Binding-site contacts:
Ligand atom C27 contacts residue LYS111 of chain 1.B at 3.8 Å.
Ligand atom C4 contacts residue TYR99 of chain 1.B at 3.8 Å (hydrophobic).
Ligand atom C21 contacts residue GLU109 of chain 1.B at 3.8 Å.
Ligand atom C24 contacts residue LYS111 of chain 1.B at 4.1 Å.
Ligand atom C11 contacts residue GLN98 of chain 1.B at 3.3 Å.
Ligand atom C1 contacts residue GLN98 of chain 1.B at 3.3 Å.
Ligand atom C12 contacts residue LEU41 of chain 1.B at 4.1 Å (hydrophobic).
Ligand atom C13 contacts residue ILE169 of chain 1.B at 4.1 Å (hydrophobic).
Ligand atom C6 contacts residue LEU41 of chain 1.B at 4.1 Å (hydrophobic).
Ligand atom O2 contacts residue GLU109 of chain 1.B at 3.4 Å.
Ligand atom C7 contacts residue GLN183 of chain 1.B at 3.5 Å.
Ligand atom C16 contacts residue ILE205 of chain 1.B at 3.7 Å (hydrophobic).
Ligand atom C3 contacts residue GLN98 of chain 1.B at 3.5 Å.
Ligand atom C18 contacts residue GLU109 of chain 1.B at 3.8 Å.
Ligand atom O1 contacts residue GLN98 of chain 1.B at 2.7 Å (h-bond).
Ligand atom O3 contacts residue LYS111 of chain 1.B at 3.3 Å.
Ligand atom C11 contacts residue PHE44 of chain 1.B at 3.9 Å (hydrophobic).
Ligand atom C2 contacts residue ASN167 of chain 1.B at 3.2 Å.
Ligand atom C4 contacts residue PHE44 of chain 1.B at 3.9 Å (hydrophobic).
Ligand atom C2 contacts residue GLN183 of chain 1.B at 3.9 Å.
Ligand atom C10 contacts residue PHE44 of chain 1.B at 3.7 Å (hydrophobic).
Ligand atom C28 contacts residue PHE15 of chain 1.B at 3.5 Å (hydrophobic).
Ligand atom C6 contacts residue ASN167 of chain 1.B at 3.6 Å.
Ligand atom O3 contacts residue PRO112 of chain 1.B at 3.3 Å.
Ligand atom C12 contacts residue ILE169 of chain 1.B at 4.0 Å (hydrophobic).
Ligand atom C10 contacts residue ARG102 of chain 1.B at 3.5 Å.
Ligand atom O2 contacts residue ILE205 of chain 1.B at 3.4 Å.
Ligand atom C28 contacts residue ILE208 of chain 1.B at 4.1 Å (hydrophobic).
Ligand atom C11 contacts residue ARG102 of chain 1.B at 4.0 Å.
Ligand atom C1 contacts residue PHE44 of chain 1.B at 4.1 Å (hydrophobic).
Ligand atom C23 contacts residue LEU179 of chain 1.B at 3.8 Å (hydrophobic).
Ligand atom C27 contacts residue PRO213 of chain 1.B at 3.9 Å (hydrophobic).
Ligand atom O3 contacts residue LYS110 of chain 1.B at 3.8 Å.
Ligand atom C10 contacts residue GLN98 of chain 1.B at 3.9 Å.
Ligand atom C21 contacts residue VAL215 of chain 1.B at 3.9 Å (hydrophobic).
Ligand atom C11 contacts residue TYR99 of chain 1.B at 3.6 Å (hydrophobic).
Ligand atom C21 contacts residue ILE205 of chain 1.B at 3.8 Å (hydrophobic).
Ligand atom C27 contacts residue LYS110 of chain 1.B at 3.6 Å.
Ligand atom C3 contacts residue TYR99 of chain 1.B at 3.6 Å (hydrophobic).
Ligand atom C18 contacts residue ILE205 of chain 1.B at 3.7 Å (hydrophobic).

A protein and the small-molecule ligand that binds it are described below.
Small molecule (SMILES): CC[C@H](C)CCC(=O)[C@@H](C)[C@H]1C(=O)C[C@H]2[C@@H]3CC=C4C[C@@H](O)CC[C@]4(C)[C@H]3CC[C@]12C

Sequence of chain 1.B:
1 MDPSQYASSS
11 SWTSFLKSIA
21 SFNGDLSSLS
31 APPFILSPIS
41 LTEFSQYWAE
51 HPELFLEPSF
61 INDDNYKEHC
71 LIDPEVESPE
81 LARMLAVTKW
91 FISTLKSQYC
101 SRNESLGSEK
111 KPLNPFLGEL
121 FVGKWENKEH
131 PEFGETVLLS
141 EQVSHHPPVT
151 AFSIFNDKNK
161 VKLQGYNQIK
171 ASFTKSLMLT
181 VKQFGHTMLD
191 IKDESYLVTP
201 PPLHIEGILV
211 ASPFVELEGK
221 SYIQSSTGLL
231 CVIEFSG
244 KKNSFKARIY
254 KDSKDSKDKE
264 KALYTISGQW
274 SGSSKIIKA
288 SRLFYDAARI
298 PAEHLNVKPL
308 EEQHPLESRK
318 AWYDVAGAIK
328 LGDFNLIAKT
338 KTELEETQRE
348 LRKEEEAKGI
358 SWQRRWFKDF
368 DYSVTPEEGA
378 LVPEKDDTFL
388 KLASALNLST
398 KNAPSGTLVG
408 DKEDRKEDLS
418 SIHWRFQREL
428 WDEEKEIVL